A protein and the small-molecule ligand that binds it are described below.
Small molecule (SMILES): CC(=O)N[C@@H]1[C@@H](O)[C@H](O)[C@@H](CO)O[C@H]1O

Sequence of chain 53.A:
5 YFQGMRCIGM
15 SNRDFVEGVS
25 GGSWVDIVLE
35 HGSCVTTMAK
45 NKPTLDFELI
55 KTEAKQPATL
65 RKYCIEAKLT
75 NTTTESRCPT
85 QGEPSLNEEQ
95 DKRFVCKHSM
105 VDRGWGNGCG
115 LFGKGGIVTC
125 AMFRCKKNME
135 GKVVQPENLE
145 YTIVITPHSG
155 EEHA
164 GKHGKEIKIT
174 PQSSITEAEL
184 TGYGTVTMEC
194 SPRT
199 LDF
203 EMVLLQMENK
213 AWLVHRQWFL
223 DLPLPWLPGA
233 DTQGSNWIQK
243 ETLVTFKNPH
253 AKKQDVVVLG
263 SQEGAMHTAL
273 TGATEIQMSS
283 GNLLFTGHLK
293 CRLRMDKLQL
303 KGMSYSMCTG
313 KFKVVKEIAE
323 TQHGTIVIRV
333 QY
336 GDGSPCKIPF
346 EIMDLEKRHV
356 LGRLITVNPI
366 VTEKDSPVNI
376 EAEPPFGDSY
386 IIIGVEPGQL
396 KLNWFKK

Sequence of chain 53.B:
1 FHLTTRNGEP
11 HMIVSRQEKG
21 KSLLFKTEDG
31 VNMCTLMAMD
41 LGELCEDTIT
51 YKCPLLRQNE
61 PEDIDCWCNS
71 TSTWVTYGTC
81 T

Binding-site contacts:
Ligand atom C4 contacts residue ASN75 of chain 53.A at 4.0 Å.
Ligand atom C8 contacts residue MET126 of chain 53.A at 3.7 Å (hydrophobic).
Ligand atom C7 contacts residue ASN75 of chain 53.A at 2.8 Å.
Ligand atom O6 contacts residue ASN75 of chain 53.A at 3.8 Å.
Ligand atom C7 contacts residue MET126 of chain 53.A at 3.8 Å (hydrophobic).
Ligand atom C2 contacts residue NAG1 of chain 53.N at 4.1 Å.
Ligand atom O4 contacts residue NAG1 of chain 53.N at 1.6 Å.
Ligand atom C8 contacts residue ASN75 of chain 53.A at 3.0 Å.
Ligand atom O6 contacts residue GLU46 of chain 53.B at 3.8 Å.
Ligand atom N2 contacts residue ASN75 of chain 53.A at 3.0 Å (h-bond).
Ligand atom C8 contacts residue PHE98 of chain 53.A at 3.6 Å (hydrophobic).
Ligand atom O7 contacts residue ASN75 of chain 53.A at 3.2 Å (h-bond).
Ligand atom C6 contacts residue CYS45 of chain 53.B at 4.4 Å (hydrophobic).
Ligand atom O7 contacts residue MET126 of chain 53.A at 3.1 Å.
Ligand atom O5 contacts residue ASN75 of chain 53.A at 2.1 Å (h-bond).
Ligand atom C6 contacts residue NAG1 of chain 53.N at 3.4 Å.
Ligand atom C3 contacts residue NAG1 of chain 53.N at 3.3 Å.
Ligand atom C6 contacts residue ASN75 of chain 53.A at 3.8 Å.
Ligand atom C6 contacts residue THR48 of chain 53.B at 4.4 Å.
Ligand atom O3 contacts residue NAG1 of chain 53.N at 2.4 Å (h-bond).
Ligand atom O6 contacts residue CYS45 of chain 53.B at 3.4 Å (h-bond).
Ligand atom C5 contacts residue ASN75 of chain 53.A at 3.2 Å.
Ligand atom C1 contacts residue ASN75 of chain 53.A at 1.3 Å.
Ligand atom C5 contacts residue NAG1 of chain 53.N at 3.7 Å.
Ligand atom C4 contacts residue NAG1 of chain 53.N at 2.9 Å.
Ligand atom C2 contacts residue ASN75 of chain 53.A at 2.6 Å.
Ligand atom O6 contacts residue NAG1 of chain 53.N at 4.1 Å.
Ligand atom C3 contacts residue ASN75 of chain 53.A at 3.5 Å.
Ligand atom O5 contacts residue THR48 of chain 53.B at 4.0 Å.
Ligand atom O6 contacts residue THR48 of chain 53.B at 4.0 Å.